Binding-site contacts:
Ligand atom N2 contacts residue ASN631 of chain 1.A at 2.9 Å (h-bond).
Ligand atom C8 contacts residue ASN631 of chain 1.A at 3.8 Å.
Ligand atom O5 contacts residue ASN631 of chain 1.A at 2.4 Å (h-bond).
Ligand atom C1 contacts residue ASN631 of chain 1.A at 1.4 Å.
Ligand atom C5 contacts residue ASN631 of chain 1.A at 3.7 Å.
Ligand atom O5 contacts residue THR632 of chain 1.A at 4.4 Å.
Ligand atom C7 contacts residue ASN631 of chain 1.A at 3.2 Å.
Ligand atom C4 contacts residue ASN631 of chain 1.A at 4.2 Å.
Ligand atom C2 contacts residue ASN631 of chain 1.A at 2.5 Å.
Ligand atom O7 contacts residue ASN631 of chain 1.A at 3.2 Å (h-bond).
Ligand atom C3 contacts residue ASN631 of chain 1.A at 3.8 Å.

The protein below binds the small molecule below.
Small molecule (SMILES): CC(=O)N[C@@H]1[C@@H](O)[C@H](O)[C@@H](CO)O[C@H]1O

Sequence of chain 1.A:
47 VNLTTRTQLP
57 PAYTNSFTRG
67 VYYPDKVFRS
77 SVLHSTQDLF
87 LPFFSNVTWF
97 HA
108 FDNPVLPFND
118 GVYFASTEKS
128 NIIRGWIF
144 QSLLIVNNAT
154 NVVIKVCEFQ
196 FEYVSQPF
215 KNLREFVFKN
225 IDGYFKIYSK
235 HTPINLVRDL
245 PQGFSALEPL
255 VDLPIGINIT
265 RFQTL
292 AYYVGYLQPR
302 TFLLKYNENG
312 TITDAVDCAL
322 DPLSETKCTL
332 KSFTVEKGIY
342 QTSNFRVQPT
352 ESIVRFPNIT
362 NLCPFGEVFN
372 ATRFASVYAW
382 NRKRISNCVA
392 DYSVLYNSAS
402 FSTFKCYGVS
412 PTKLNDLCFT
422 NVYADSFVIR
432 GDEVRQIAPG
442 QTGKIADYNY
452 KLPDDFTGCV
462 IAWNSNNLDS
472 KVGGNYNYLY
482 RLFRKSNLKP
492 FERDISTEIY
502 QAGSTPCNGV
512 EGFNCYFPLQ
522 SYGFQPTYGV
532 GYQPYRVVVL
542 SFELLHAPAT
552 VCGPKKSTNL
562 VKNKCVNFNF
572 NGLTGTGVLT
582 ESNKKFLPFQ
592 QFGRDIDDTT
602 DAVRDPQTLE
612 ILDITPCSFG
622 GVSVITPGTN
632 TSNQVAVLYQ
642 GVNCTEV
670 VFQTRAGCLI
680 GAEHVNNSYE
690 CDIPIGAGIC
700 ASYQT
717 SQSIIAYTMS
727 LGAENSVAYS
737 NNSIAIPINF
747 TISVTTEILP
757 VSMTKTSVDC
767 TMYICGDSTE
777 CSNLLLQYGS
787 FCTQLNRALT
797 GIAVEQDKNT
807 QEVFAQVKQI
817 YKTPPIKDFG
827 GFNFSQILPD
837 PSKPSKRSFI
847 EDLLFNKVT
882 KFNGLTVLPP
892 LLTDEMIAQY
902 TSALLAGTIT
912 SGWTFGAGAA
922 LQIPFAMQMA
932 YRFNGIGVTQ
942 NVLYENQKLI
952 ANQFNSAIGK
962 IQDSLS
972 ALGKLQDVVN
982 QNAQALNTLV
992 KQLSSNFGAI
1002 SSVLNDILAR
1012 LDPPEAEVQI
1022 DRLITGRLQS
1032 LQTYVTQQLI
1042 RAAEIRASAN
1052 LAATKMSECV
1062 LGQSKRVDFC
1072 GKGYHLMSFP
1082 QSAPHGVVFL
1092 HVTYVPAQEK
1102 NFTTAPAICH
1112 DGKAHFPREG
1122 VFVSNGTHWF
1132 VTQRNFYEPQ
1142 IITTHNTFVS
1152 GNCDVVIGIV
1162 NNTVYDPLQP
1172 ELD